Sequence of chain 1.E:
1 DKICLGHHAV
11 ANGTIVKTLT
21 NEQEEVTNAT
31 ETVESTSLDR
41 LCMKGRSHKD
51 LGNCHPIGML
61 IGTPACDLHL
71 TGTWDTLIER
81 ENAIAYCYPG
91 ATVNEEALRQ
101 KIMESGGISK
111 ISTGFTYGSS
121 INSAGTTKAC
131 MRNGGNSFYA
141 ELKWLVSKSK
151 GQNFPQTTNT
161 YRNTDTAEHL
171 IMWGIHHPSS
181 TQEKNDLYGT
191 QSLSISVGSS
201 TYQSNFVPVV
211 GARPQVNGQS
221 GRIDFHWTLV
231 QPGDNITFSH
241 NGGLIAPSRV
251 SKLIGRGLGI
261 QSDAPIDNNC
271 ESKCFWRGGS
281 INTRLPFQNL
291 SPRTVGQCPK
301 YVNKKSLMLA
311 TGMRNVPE

Binding-site contacts:
Ligand atom C2 contacts residue ASN235 of chain 1.E at 2.6 Å.
Ligand atom O4 contacts residue ASN235 of chain 1.E at 3.4 Å (h-bond).
Ligand atom C1 contacts residue ASN235 of chain 1.E at 1.4 Å.
Ligand atom O7 contacts residue GLN215 of chain 1.C at 4.2 Å.
Ligand atom C8 contacts residue GLY233 of chain 1.E at 3.7 Å.
Ligand atom C4 contacts residue ARG162 of chain 1.E at 4.3 Å.
Ligand atom O5 contacts residue ARG162 of chain 1.E at 3.4 Å (salt-bridge).
Ligand atom C8 contacts residue ASP234 of chain 1.E at 3.4 Å.
Ligand atom C7 contacts residue ASP234 of chain 1.E at 3.9 Å.
Ligand atom C4 contacts residue ASN235 of chain 1.E at 3.4 Å.
Ligand atom O5 contacts residue PRO214 of chain 1.C at 4.3 Å.
Ligand atom N2 contacts residue GLY233 of chain 1.E at 3.5 Å (h-bond).
Ligand atom C3 contacts residue ASN235 of chain 1.E at 3.2 Å.
Ligand atom N2 contacts residue ASP234 of chain 1.E at 4.3 Å.
Ligand atom N2 contacts residue ASN235 of chain 1.E at 3.1 Å (h-bond).
Ligand atom C7 contacts residue ASN235 of chain 1.E at 4.4 Å.
Ligand atom O7 contacts residue ASP234 of chain 1.E at 4.5 Å.
Ligand atom C7 contacts residue GLY233 of chain 1.E at 4.2 Å.
Ligand atom O7 contacts residue SER200 of chain 1.E at 4.5 Å.
Ligand atom C1 contacts residue ARG162 of chain 1.E at 4.0 Å.
Ligand atom C5 contacts residue ASN235 of chain 1.E at 3.2 Å.
Ligand atom O5 contacts residue ASN235 of chain 1.E at 2.4 Å (h-bond).
Ligand atom C5 contacts residue ARG162 of chain 1.E at 3.5 Å.
Ligand atom O4 contacts residue ARG162 of chain 1.E at 3.8 Å.

A small-molecule ligand and the protein it binds are described below.
Small molecule (SMILES): CC(=O)N[C@@H]1[C@@H](O)[C@H](O)[C@@H](CO)O[C@H]1O

Sequence of chain 1.C:
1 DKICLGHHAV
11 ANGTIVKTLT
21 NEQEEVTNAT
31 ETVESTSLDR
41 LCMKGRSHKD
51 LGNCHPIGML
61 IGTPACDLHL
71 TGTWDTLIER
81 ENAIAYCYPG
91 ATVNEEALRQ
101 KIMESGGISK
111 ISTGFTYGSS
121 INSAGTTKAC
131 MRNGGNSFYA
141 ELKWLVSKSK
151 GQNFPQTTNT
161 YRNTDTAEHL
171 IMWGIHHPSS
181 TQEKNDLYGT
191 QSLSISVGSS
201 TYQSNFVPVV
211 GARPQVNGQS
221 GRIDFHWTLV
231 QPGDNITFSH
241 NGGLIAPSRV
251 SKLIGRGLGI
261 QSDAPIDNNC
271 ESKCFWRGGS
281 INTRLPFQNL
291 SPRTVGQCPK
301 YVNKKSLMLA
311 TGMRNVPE